A protein and the small-molecule ligand that binds it are described below.
Small molecule (SMILES): CC(=O)N[C@@H]1[C@@H](O)[C@H](O)[C@@H](CO)O[C@H]1O

Binding-site contacts:
Ligand atom C5 contacts residue ASN163 of chain 1.A at 4.1 Å.
Ligand atom C6 contacts residue ASN163 of chain 1.A at 3.7 Å.
Ligand atom C3 contacts residue ASN160 of chain 1.A at 3.7 Å.
Ligand atom C6 contacts residue THR162 of chain 1.A at 4.1 Å.
Ligand atom O5 contacts residue ASN163 of chain 1.A at 3.1 Å.
Ligand atom C8 contacts residue ASN160 of chain 1.A at 3.5 Å.
Ligand atom C7 contacts residue ASN160 of chain 1.A at 3.4 Å.
Ligand atom C2 contacts residue ASN160 of chain 1.A at 2.3 Å.
Ligand atom C4 contacts residue ASN160 of chain 1.A at 4.1 Å.
Ligand atom O5 contacts residue THR162 of chain 1.A at 3.2 Å (h-bond).
Ligand atom O6 contacts residue ASN163 of chain 1.A at 3.1 Å.
Ligand atom C1 contacts residue THR162 of chain 1.A at 3.2 Å.
Ligand atom N2 contacts residue ASN160 of chain 1.A at 2.9 Å (h-bond).
Ligand atom C5 contacts residue ASN160 of chain 1.A at 3.6 Å.
Ligand atom O5 contacts residue ASN160 of chain 1.A at 2.4 Å (h-bond).
Ligand atom O7 contacts residue ASN160 of chain 1.A at 4.2 Å.
Ligand atom C2 contacts residue THR162 of chain 1.A at 4.4 Å.
Ligand atom C1 contacts residue ASN160 of chain 1.A at 1.4 Å.
Ligand atom C1 contacts residue ASN163 of chain 1.A at 4.1 Å.
Ligand atom C5 contacts residue THR162 of chain 1.A at 3.5 Å.

Sequence of chain 1.A:
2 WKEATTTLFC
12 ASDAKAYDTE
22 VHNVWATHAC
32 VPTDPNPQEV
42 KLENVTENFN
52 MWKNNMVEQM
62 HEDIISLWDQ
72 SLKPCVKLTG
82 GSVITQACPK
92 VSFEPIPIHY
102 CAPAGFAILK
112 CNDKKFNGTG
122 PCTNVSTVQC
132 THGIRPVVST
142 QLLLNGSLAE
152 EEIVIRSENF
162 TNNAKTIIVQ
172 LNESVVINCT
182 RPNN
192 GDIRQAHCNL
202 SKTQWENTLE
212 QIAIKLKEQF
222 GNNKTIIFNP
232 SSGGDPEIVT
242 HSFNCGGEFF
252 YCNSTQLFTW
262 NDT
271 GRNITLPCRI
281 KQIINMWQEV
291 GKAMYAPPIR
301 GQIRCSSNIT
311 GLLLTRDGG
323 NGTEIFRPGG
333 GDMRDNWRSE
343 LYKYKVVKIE